Binding-site contacts:
Ligand atom O contacts residue GLN104 of chain 1.A at 2.9 Å (h-bond).
Ligand atom CD1 contacts residue GLN66 of chain 1.A at 3.5 Å.
Ligand atom CG1 contacts residue VAL108 of chain 1.A at 3.6 Å (hydrophobic).
Ligand atom CE2 contacts residue TYR101 of chain 1.A at 3.6 Å (hydrophobic).
Ligand atom CN contacts residue GLN104 of chain 1.A at 3.7 Å.
Ligand atom CG2 contacts residue MET77 of chain 1.A at 3.7 Å (hydrophobic).
Ligand atom CB contacts residue GLN104 of chain 1.A at 3.7 Å.
Ligand atom CD2 contacts residue GLU67 of chain 1.A at 3.6 Å.
Ligand atom O contacts residue GLN104 of chain 1.A at 2.8 Å (h-bond).
Ligand atom CE1 contacts residue ARG73 of chain 1.A at 3.7 Å.
Ligand atom CD2 contacts residue GLU67 of chain 1.A at 3.6 Å.
Ligand atom CG contacts residue ARG73 of chain 1.A at 3.6 Å.
Ligand atom N contacts residue GLN66 of chain 1.A at 2.9 Å (h-bond).
Ligand atom N contacts residue HIS100 of chain 1.A at 3.5 Å.
Ligand atom CE2 contacts residue GLU67 of chain 1.A at 3.6 Å.
Ligand atom CM contacts residue HIS100 of chain 1.A at 3.6 Å.
Ligand atom CE3 contacts residue GLU67 of chain 1.A at 3.5 Å.
Ligand atom CG1 contacts residue ASP74 of chain 1.A at 3.7 Å.
Ligand atom CG contacts residue GLU67 of chain 1.A at 3.7 Å.
Ligand atom CB contacts residue GLN104 of chain 1.A at 3.7 Å.
Ligand atom CN contacts residue TYR101 of chain 1.A at 3.7 Å (hydrophobic).
Ligand atom CG2 contacts residue ARG107 of chain 1.A at 3.6 Å.
Ligand atom CG1 contacts residue MET77 of chain 1.A at 3.6 Å (hydrophobic).
Ligand atom CG2 contacts residue GLN104 of chain 1.A at 3.6 Å.
Ligand atom C contacts residue GLN104 of chain 1.A at 3.6 Å.
Ligand atom CN contacts residue HIS100 of chain 1.A at 3.4 Å.
Ligand atom CE2 contacts residue GLU67 of chain 1.A at 3.2 Å.
Ligand atom CD1 contacts residue ARG73 of chain 1.A at 3.4 Å.
Ligand atom CH2 contacts residue GLU67 of chain 1.A at 3.4 Å.
Ligand atom CD1 contacts residue VAL108 of chain 1.A at 3.6 Å (hydrophobic).
Ligand atom CZ contacts residue THR63 of chain 1.A at 3.2 Å.
Ligand atom CB contacts residue GLN66 of chain 1.A at 3.6 Å.
Ligand atom CL1 contacts residue THR63 of chain 1.A at 3.5 Å.
Ligand atom CZ2 contacts residue GLU67 of chain 1.A at 3.4 Å.
Ligand atom O contacts residue GLN104 of chain 1.A at 3.3 Å.
Ligand atom N contacts residue GLN104 of chain 1.A at 2.8 Å (h-bond).
Ligand atom CL1 contacts residue GLN66 of chain 1.A at 3.1 Å.
Ligand atom CA contacts residue GLN104 of chain 1.A at 3.5 Å.
Ligand atom CG contacts residue GLN66 of chain 1.A at 3.6 Å.
Ligand atom CA contacts residue GLN104 of chain 1.A at 3.7 Å.

A small-molecule ligand and the protein it binds are described below.
Small molecule (SMILES): CC[C@H](C)[C@@H]1NC(=O)[C@H](C)N(C)C(=O)C[C@@H](C(=O)N2CCCC2)NC(=O)[C@H](C(C)C)N(C)C(=O)[C@H](Cc2ccccc2)N(C)C(=O)[C@H](CC2=CN=C3CC=CC=C23)NC(=O)[C@H](Cc2cccc(Cl)c2)NC(=O)CN(C)C(=O)[C@H](Cc2ccc(Cl)cc2)N(C)C(=O)CN(C)C(=O)CN(C)C1=O

Sequence of chain 1.A:
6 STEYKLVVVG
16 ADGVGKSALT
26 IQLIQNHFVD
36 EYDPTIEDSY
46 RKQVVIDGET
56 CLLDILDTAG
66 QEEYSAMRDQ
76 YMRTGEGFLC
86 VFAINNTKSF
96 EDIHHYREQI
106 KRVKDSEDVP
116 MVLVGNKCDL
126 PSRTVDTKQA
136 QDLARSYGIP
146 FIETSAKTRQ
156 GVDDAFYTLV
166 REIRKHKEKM